Sequence of chain 1.B:
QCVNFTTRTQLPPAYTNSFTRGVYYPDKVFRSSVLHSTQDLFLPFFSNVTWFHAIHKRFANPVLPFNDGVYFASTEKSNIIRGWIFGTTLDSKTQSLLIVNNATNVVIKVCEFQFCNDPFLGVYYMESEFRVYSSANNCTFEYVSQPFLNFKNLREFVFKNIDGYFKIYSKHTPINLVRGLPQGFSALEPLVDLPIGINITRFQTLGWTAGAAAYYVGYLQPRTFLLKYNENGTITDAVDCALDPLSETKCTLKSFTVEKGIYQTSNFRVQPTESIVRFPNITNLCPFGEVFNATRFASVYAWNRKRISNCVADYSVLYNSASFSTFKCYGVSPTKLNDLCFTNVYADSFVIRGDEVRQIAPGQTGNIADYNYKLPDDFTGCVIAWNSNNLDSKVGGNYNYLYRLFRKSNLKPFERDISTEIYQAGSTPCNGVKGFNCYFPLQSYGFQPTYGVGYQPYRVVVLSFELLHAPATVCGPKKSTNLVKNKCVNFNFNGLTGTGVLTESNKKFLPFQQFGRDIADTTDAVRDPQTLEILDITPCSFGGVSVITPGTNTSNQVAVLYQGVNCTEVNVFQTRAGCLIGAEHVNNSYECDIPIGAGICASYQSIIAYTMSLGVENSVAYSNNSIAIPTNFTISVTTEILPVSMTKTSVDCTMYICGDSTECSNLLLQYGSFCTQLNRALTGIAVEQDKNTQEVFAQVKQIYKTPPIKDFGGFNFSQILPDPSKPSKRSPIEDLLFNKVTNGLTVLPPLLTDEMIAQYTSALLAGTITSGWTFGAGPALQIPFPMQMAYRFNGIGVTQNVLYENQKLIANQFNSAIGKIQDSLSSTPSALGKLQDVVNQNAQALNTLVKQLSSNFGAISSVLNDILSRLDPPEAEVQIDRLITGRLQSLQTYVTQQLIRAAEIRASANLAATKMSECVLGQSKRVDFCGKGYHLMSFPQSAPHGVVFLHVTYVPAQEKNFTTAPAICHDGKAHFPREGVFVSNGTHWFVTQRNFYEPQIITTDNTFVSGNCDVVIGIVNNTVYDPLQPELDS

Binding-site contacts:
Ligand atom C5 contacts residue ASN282 of chain 1.C at 3.7 Å.
Ligand atom C7 contacts residue GLU281 of chain 1.C at 3.5 Å.
Ligand atom C8 contacts residue ASN280 of chain 1.C at 3.6 Å.
Ligand atom O5 contacts residue LYS558 of chain 1.B at 4.4 Å.
Ligand atom C8 contacts residue GLU281 of chain 1.C at 3.4 Å.
Ligand atom C2 contacts residue ASN282 of chain 1.C at 2.5 Å.
Ligand atom O3 contacts residue GLU281 of chain 1.C at 4.5 Å.
Ligand atom O6 contacts residue LYS558 of chain 1.B at 3.5 Å (salt-bridge).
Ligand atom C7 contacts residue ASN280 of chain 1.C at 3.8 Å.
Ligand atom C3 contacts residue GLU281 of chain 1.C at 3.9 Å.
Ligand atom O7 contacts residue ASN280 of chain 1.C at 4.1 Å.
Ligand atom O7 contacts residue ASN282 of chain 1.C at 3.9 Å.
Ligand atom C4 contacts residue ASN282 of chain 1.C at 4.2 Å.
Ligand atom N2 contacts residue GLU281 of chain 1.C at 2.6 Å (salt-bridge).
Ligand atom C1 contacts residue ASN282 of chain 1.C at 1.4 Å.
Ligand atom N2 contacts residue ASN280 of chain 1.C at 4.4 Å.
Ligand atom C2 contacts residue GLU281 of chain 1.C at 3.6 Å.
Ligand atom C7 contacts residue ASN282 of chain 1.C at 3.6 Å.
Ligand atom C3 contacts residue ASN282 of chain 1.C at 3.8 Å.
Ligand atom O5 contacts residue ASN282 of chain 1.C at 2.4 Å (h-bond).
Ligand atom C1 contacts residue GLU281 of chain 1.C at 3.8 Å.
Ligand atom N2 contacts residue ASN282 of chain 1.C at 2.9 Å (h-bond).

The small molecule below binds the protein below.
Small molecule (SMILES): CC(=O)N[C@@H]1[C@@H](O)[C@H](O)[C@@H](CO)O[C@H]1O

Sequence of chain 1.C:
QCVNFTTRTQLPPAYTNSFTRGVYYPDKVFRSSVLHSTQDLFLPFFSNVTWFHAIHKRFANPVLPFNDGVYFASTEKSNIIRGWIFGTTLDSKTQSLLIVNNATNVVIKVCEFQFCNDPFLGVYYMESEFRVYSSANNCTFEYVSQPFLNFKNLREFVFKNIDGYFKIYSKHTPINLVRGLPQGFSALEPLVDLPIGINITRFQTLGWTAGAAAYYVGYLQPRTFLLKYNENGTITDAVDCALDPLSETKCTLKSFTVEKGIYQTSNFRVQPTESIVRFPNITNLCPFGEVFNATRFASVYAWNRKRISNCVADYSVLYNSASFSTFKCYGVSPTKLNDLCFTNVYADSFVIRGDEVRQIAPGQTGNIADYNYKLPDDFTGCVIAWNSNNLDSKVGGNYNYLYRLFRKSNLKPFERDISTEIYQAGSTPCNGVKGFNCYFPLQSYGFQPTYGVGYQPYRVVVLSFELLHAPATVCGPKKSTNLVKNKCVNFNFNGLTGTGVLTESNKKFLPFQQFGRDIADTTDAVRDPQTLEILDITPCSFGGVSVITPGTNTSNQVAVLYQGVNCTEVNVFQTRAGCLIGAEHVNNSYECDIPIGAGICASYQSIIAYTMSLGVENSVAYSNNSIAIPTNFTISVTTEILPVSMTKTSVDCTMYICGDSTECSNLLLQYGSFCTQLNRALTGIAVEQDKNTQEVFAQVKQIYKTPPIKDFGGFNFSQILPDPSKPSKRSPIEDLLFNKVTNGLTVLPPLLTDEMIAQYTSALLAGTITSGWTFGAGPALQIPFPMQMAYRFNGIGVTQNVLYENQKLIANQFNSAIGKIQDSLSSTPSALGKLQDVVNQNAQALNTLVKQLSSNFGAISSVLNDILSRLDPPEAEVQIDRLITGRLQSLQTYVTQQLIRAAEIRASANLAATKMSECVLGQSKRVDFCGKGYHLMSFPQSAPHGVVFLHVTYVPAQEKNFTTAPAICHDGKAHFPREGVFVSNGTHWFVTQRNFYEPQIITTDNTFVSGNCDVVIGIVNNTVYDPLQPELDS